Sequence of chain 1.M:
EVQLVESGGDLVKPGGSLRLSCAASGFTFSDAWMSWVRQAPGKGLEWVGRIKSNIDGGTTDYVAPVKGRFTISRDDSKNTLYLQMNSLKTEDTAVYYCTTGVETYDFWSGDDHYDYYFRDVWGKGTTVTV

Sequence of chain 1.A:
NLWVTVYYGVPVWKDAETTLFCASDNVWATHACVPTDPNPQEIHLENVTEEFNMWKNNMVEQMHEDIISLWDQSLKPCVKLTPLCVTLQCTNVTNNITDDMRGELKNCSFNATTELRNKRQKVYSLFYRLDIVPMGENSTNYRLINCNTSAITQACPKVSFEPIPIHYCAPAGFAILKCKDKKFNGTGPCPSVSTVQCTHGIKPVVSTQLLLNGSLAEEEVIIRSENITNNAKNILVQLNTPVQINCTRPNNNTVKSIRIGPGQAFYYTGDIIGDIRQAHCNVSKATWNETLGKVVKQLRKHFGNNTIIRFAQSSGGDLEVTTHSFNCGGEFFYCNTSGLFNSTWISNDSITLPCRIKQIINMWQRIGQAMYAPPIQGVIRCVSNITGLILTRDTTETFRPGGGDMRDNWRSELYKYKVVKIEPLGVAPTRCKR

The protein below binds the small molecule below.
Small molecule (SMILES): CC(=O)N[C@H]1[C@H](O[C@H]2[C@H](O)[C@@H](NC(C)=O)CO[C@@H]2CO)O[C@H](CO)[C@@H](O[C@@H]2O[C@H](CO)[C@@H](O)[C@H](O)[C@@H]2O)[C@@H]1O

Binding-site contacts:
Ligand atom C2 contacts residue GLY57 of chain 1.M at 3.6 Å.
Ligand atom C5 contacts residue TYR135 of chain 1.A at 3.9 Å (hydrophobic).
Ligand atom O5 contacts residue ASN54 of chain 1.M at 3.7 Å.
Ligand atom O7 contacts residue ASN118 of chain 1.A at 3.1 Å (h-bond).
Ligand atom O7 contacts residue THR105 of chain 1.A at 3.0 Å (h-bond).
Ligand atom O5 contacts residue TYR135 of chain 1.A at 4.0 Å.
Ligand atom C7 contacts residue THR105 of chain 1.A at 3.5 Å.
Ligand atom C7 contacts residue ASP282 of chain 1.A at 3.9 Å.
Ligand atom O5 contacts residue ASN118 of chain 1.A at 2.4 Å (h-bond).
Ligand atom C6 contacts residue ASN54 of chain 1.M at 3.7 Å.
Ligand atom O6 contacts residue ASN54 of chain 1.M at 3.5 Å.
Ligand atom O3 contacts residue ASP282 of chain 1.A at 3.2 Å (salt-bridge).
Ligand atom O4 contacts residue GLY57 of chain 1.M at 3.3 Å (h-bond).
Ligand atom C6 contacts residue TYR135 of chain 1.A at 3.7 Å (hydrophobic).
Ligand atom C7 contacts residue ILE55 of chain 1.M at 3.5 Å (hydrophobic).
Ligand atom C7 contacts residue ASN118 of chain 1.A at 3.4 Å.
Ligand atom C8 contacts residue THR105 of chain 1.A at 3.9 Å.
Ligand atom C7 contacts residue VAL104 of chain 1.A at 4.0 Å (hydrophobic).
Ligand atom O2 contacts residue GLY57 of chain 1.M at 2.9 Å (h-bond).
Ligand atom C5 contacts residue ASN118 of chain 1.A at 3.6 Å.
Ligand atom C1 contacts residue ASN118 of chain 1.A at 1.4 Å.
Ligand atom N2 contacts residue ILE55 of chain 1.M at 3.1 Å (h-bond).
Ligand atom C8 contacts residue ASP282 of chain 1.A at 3.4 Å.
Ligand atom O6 contacts residue ASP56 of chain 1.M at 4.0 Å.
Ligand atom O7 contacts residue ILE55 of chain 1.M at 3.7 Å.
Ligand atom C3 contacts residue ASP282 of chain 1.A at 3.7 Å.
Ligand atom C8 contacts residue VAL104 of chain 1.A at 3.8 Å (hydrophobic).
Ligand atom O4 contacts residue ASN54 of chain 1.M at 3.5 Å (h-bond).
Ligand atom C6 contacts residue ILE55 of chain 1.M at 3.8 Å (hydrophobic).
Ligand atom C3 contacts residue ASN54 of chain 1.M at 3.0 Å.
Ligand atom C3 contacts residue ASN118 of chain 1.A at 3.8 Å.
Ligand atom O7 contacts residue VAL104 of chain 1.A at 3.5 Å.
Ligand atom N2 contacts residue ASN118 of chain 1.A at 2.9 Å (h-bond).
Ligand atom C8 contacts residue ILE55 of chain 1.M at 3.9 Å (hydrophobic).
Ligand atom C4 contacts residue ASN54 of chain 1.M at 3.8 Å.
Ligand atom C2 contacts residue ASN118 of chain 1.A at 2.5 Å.
Ligand atom C4 contacts residue ASN54 of chain 1.M at 3.9 Å.
Ligand atom O2 contacts residue GLY58 of chain 1.M at 3.9 Å.
Ligand atom O3 contacts residue ASN54 of chain 1.M at 2.9 Å (h-bond).
Ligand atom N2 contacts residue ASP282 of chain 1.A at 3.3 Å (salt-bridge).